Sequence of chain 1.A:
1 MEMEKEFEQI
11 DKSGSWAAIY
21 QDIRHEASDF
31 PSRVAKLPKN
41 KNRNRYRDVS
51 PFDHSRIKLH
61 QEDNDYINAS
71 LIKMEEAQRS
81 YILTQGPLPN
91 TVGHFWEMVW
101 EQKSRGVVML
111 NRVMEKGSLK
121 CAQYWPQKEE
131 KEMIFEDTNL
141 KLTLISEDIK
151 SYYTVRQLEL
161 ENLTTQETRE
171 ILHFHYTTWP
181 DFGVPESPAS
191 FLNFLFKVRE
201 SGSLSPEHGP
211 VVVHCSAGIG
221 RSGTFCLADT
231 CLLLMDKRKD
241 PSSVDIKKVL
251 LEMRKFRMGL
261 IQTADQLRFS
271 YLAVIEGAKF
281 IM

The small molecule below binds the protein below.
Small molecule (SMILES): Cc1cc(C)nc(Nc2ccc(N)cc2)n1

Binding-site contacts:
Ligand atom C1 contacts residue MET133 of chain 1.A at 4.3 Å (hydrophobic).
Ligand atom C1 contacts residue ILE134 of chain 1.A at 3.8 Å (hydrophobic).
Ligand atom C6 contacts residue ILE134 of chain 1.A at 3.4 Å (hydrophobic).
Ligand atom N3 contacts residue PRO89 of chain 1.A at 3.6 Å.
Ligand atom C1 contacts residue GLU132 of chain 1.A at 3.7 Å.
Ligand atom C7 contacts residue PHE135 of chain 1.A at 4.2 Å (hydrophobic).
Ligand atom C8 contacts residue GRY1 of chain 1.C at 4.0 Å.
Ligand atom C7 contacts residue ILE134 of chain 1.A at 3.7 Å (hydrophobic).
Ligand atom C12 contacts residue ILE134 of chain 1.A at 3.9 Å (hydrophobic).
Ligand atom N2 contacts residue ILE134 of chain 1.A at 2.8 Å (h-bond).
Ligand atom N4 contacts residue MET133 of chain 1.A at 3.9 Å.
Ligand atom C12 contacts residue PHE135 of chain 1.A at 3.7 Å (hydrophobic).
Ligand atom N3 contacts residue VAL92 of chain 1.A at 4.4 Å.
Ligand atom C8 contacts residue MET133 of chain 1.A at 3.6 Å (hydrophobic).
Ligand atom C4 contacts residue GRY1 of chain 1.C at 3.6 Å.
Ligand atom N4 contacts residue GRY1 of chain 1.C at 4.3 Å.
Ligand atom C2 contacts residue MET133 of chain 1.A at 4.4 Å (hydrophobic).
Ligand atom C9 contacts residue MET133 of chain 1.A at 3.9 Å (hydrophobic).
Ligand atom C11 contacts residue PHE135 of chain 1.A at 4.1 Å (hydrophobic).
Ligand atom C2 contacts residue ILE134 of chain 1.A at 3.9 Å (hydrophobic).
Ligand atom C2 contacts residue GLU132 of chain 1.A at 4.2 Å.
Ligand atom N1 contacts residue GRY1 of chain 1.C at 3.6 Å.
Ligand atom C7 contacts residue MET133 of chain 1.A at 4.0 Å (hydrophobic).
Ligand atom C2 contacts residue GRY1 of chain 1.C at 3.4 Å.
Ligand atom C1 contacts residue GRY1 of chain 1.C at 3.3 Å.
Ligand atom C3 contacts residue GRY1 of chain 1.C at 3.0 Å.
Ligand atom C6 contacts residue GRY1 of chain 1.C at 4.0 Å.
Ligand atom C5 contacts residue GRY1 of chain 1.C at 3.7 Å.
Ligand atom N2 contacts residue MET133 of chain 1.A at 4.4 Å.
Ligand atom N4 contacts residue ILE134 of chain 1.A at 3.1 Å (h-bond).